Binding-site contacts:
Ligand atom PB contacts residue LYS175 of chain 1.A at 3.4 Å.
Ligand atom C5 contacts residue GLN432 of chain 1.A at 3.2 Å.
Ligand atom O2G contacts residue MG1 of chain 1.K at 2.2 Å.
Ligand atom O3A contacts residue GLY174 of chain 1.A at 2.9 Å (h-bond).
Ligand atom PB contacts residue MG1 of chain 1.K at 3.3 Å.
Ligand atom PA contacts residue GLY174 of chain 1.A at 3.6 Å.
Ligand atom O2A contacts residue GLY174 of chain 1.A at 3.5 Å.
Ligand atom O2B contacts residue LYS175 of chain 1.A at 3.4 Å (salt-bridge).
Ligand atom N6 contacts residue GLN430 of chain 1.A at 2.9 Å (h-bond).
Ligand atom C4' contacts residue GLN172 of chain 1.A at 3.5 Å.
Ligand atom O2B contacts residue THR176 of chain 1.A at 2.9 Å (h-bond).
Ligand atom C5' contacts residue GLN172 of chain 1.A at 3.3 Å.
Ligand atom O1B contacts residue LYS175 of chain 1.A at 2.8 Å (salt-bridge).
Ligand atom N7 contacts residue GLN432 of chain 1.A at 3.5 Å.
Ligand atom C2 contacts residue TYR372 of chain 1.D at 3.6 Å (hydrophobic).
Ligand atom O3A contacts residue LYS175 of chain 1.A at 3.2 Å (salt-bridge).
Ligand atom O2B contacts residue MG1 of chain 1.K at 2.2 Å.
Ligand atom O3G contacts residue GLN172 of chain 1.A at 3.0 Å (h-bond).
Ligand atom O1G contacts residue GLN172 of chain 1.A at 2.9 Å (h-bond).
Ligand atom C6 contacts residue GLN432 of chain 1.A at 3.5 Å.
Ligand atom N9 contacts residue GLN432 of chain 1.A at 3.3 Å (h-bond).
Ligand atom O3G contacts residue ARG171 of chain 1.A at 3.4 Å.
Ligand atom PG contacts residue MG1 of chain 1.K at 3.3 Å.
Ligand atom N7 contacts residue SER177 of chain 1.A at 3.5 Å.
Ligand atom O2A contacts residue THR176 of chain 1.A at 3.5 Å (h-bond).
Ligand atom C2' contacts residue GLN432 of chain 1.A at 3.4 Å.
Ligand atom O2' contacts residue GLN432 of chain 1.A at 2.7 Å (h-bond).
Ligand atom C8 contacts residue GLN432 of chain 1.A at 3.5 Å.
Ligand atom N3B contacts residue GLN172 of chain 1.A at 3.2 Å (h-bond).
Ligand atom O1B contacts residue GLY174 of chain 1.A at 3.4 Å (h-bond).
Ligand atom C8 contacts residue SER177 of chain 1.A at 3.2 Å.
Ligand atom O1B contacts residue GLN172 of chain 1.A at 3.2 Å (h-bond).
Ligand atom O4' contacts residue PHE357 of chain 1.A at 3.3 Å.
Ligand atom N1 contacts residue GLN430 of chain 1.A at 3.5 Å (h-bond).
Ligand atom O1B contacts residue THR173 of chain 1.A at 3.2 Å (h-bond).
Ligand atom C4 contacts residue GLN432 of chain 1.A at 3.2 Å.
Ligand atom N3 contacts residue GLN432 of chain 1.A at 3.5 Å (h-bond).
Ligand atom N3B contacts residue MG1 of chain 1.K at 3.5 Å.
Ligand atom O2A contacts residue SER177 of chain 1.A at 2.6 Å (h-bond).
Ligand atom O5' contacts residue GLY174 of chain 1.A at 3.5 Å.

The small molecule below binds the protein below.
Small molecule (SMILES): Nc1ncnc2c1ncn2[C@@H]1O[C@H](CO[P](=O)(O)O[P](=O)(O)NP(=O)(O)O)[C@@H](O)[C@H]1O

Sequence of chain 1.A:
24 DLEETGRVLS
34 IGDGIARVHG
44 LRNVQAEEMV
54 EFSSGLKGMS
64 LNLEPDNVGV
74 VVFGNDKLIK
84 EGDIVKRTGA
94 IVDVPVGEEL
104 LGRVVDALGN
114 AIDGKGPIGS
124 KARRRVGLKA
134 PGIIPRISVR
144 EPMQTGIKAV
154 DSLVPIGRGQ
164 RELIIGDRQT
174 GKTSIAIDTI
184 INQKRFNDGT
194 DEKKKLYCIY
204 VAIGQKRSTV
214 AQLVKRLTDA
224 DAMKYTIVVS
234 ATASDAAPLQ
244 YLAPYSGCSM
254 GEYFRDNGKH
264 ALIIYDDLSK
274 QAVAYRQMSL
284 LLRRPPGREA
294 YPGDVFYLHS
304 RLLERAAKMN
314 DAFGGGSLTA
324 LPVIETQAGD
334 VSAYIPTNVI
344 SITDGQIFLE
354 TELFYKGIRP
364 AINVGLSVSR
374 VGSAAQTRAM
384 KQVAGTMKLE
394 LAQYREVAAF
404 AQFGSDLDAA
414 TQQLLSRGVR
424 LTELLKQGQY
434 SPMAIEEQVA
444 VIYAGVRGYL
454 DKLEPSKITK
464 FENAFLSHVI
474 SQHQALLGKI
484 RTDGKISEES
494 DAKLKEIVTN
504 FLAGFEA

Sequence of chain 1.D:
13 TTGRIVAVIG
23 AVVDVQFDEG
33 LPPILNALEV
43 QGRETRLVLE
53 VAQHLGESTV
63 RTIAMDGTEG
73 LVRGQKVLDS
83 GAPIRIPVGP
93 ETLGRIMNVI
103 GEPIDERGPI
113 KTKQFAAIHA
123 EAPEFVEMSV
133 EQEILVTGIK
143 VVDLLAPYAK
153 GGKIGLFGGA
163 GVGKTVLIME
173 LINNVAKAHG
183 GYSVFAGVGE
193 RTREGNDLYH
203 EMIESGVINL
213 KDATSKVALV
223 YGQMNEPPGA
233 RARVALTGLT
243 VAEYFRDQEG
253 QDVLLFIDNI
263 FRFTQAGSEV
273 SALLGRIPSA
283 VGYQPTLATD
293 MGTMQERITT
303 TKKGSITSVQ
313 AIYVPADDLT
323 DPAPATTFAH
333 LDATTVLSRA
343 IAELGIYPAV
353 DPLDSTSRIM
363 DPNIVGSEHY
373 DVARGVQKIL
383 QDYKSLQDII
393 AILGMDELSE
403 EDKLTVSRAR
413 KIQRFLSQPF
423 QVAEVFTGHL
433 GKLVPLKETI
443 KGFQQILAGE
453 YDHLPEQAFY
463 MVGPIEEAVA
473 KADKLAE